Binding-site contacts:
Ligand atom N2 contacts residue ASN192 of chain 1.A at 2.8 Å (h-bond).
Ligand atom O7 contacts residue ARG303 of chain 1.G at 3.6 Å (salt-bridge).
Ligand atom C7 contacts residue ARG303 of chain 1.G at 4.4 Å.
Ligand atom C6 contacts residue ARG187 of chain 1.A at 4.1 Å.
Ligand atom O5 contacts residue ARG187 of chain 1.A at 3.1 Å (salt-bridge).
Ligand atom C8 contacts residue THR193 of chain 1.A at 3.7 Å.
Ligand atom O5 contacts residue ASN192 of chain 1.A at 2.4 Å (h-bond).
Ligand atom O6 contacts residue VAL173 of chain 1.A at 4.0 Å.
Ligand atom C2 contacts residue ASN192 of chain 1.A at 2.4 Å.
Ligand atom C6 contacts residue VAL173 of chain 1.A at 4.0 Å (hydrophobic).
Ligand atom C1 contacts residue ARG187 of chain 1.A at 3.9 Å.
Ligand atom C5 contacts residue ASN192 of chain 1.A at 3.7 Å.
Ligand atom C3 contacts residue ASN192 of chain 1.A at 3.8 Å.
Ligand atom C8 contacts residue ARG303 of chain 1.G at 4.4 Å.
Ligand atom C8 contacts residue ASN192 of chain 1.A at 3.2 Å.
Ligand atom O7 contacts residue ASN192 of chain 1.A at 3.1 Å (h-bond).
Ligand atom O6 contacts residue ARG187 of chain 1.A at 4.0 Å.
Ligand atom C4 contacts residue ASN192 of chain 1.A at 4.2 Å.
Ligand atom C7 contacts residue ASN192 of chain 1.A at 3.1 Å.
Ligand atom C7 contacts residue THR193 of chain 1.A at 4.2 Å.
Ligand atom C5 contacts residue ARG187 of chain 1.A at 4.2 Å.
Ligand atom C1 contacts residue ASN192 of chain 1.A at 1.5 Å.
Ligand atom N2 contacts residue THR193 of chain 1.A at 3.9 Å.

Sequence of chain 1.A:
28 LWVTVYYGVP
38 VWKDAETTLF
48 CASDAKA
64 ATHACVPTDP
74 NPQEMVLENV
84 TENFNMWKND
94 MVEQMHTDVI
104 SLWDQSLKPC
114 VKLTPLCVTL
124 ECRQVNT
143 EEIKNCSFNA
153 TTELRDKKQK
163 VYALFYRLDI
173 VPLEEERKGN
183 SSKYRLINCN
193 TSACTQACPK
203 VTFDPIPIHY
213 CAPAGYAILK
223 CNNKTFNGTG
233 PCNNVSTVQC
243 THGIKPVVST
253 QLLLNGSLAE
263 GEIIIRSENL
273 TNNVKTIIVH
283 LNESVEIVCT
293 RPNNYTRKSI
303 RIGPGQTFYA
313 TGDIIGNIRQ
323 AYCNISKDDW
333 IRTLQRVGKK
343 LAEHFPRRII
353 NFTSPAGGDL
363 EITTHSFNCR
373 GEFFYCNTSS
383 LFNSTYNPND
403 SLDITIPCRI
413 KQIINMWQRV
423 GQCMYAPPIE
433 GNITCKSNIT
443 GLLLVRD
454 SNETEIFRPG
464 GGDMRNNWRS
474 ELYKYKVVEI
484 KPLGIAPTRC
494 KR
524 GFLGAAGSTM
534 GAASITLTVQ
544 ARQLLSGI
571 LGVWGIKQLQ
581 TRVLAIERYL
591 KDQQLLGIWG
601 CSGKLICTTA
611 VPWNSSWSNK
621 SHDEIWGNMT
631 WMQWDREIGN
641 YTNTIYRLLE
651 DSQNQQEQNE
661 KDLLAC

Sequence of chain 1.G:
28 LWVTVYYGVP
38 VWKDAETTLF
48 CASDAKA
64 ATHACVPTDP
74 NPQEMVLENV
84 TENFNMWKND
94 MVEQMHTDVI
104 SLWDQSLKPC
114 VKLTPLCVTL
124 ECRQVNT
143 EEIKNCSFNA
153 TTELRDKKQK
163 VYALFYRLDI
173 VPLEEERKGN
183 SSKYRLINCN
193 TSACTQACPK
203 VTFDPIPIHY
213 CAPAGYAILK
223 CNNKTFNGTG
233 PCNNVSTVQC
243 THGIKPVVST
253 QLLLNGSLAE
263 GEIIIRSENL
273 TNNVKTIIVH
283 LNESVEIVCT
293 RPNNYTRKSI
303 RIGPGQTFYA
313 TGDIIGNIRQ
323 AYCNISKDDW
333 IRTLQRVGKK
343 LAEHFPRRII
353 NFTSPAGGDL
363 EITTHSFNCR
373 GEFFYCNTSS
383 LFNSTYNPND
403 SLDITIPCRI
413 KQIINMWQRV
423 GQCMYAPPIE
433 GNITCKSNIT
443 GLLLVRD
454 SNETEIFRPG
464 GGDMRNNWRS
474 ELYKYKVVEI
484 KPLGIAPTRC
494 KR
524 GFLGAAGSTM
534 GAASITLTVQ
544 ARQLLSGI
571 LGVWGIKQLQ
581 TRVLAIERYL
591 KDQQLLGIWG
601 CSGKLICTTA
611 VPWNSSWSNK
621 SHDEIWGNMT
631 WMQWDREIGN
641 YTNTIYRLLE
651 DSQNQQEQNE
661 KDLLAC

A protein and the small-molecule ligand that binds it are described below.
Small molecule (SMILES): CC(=O)N[C@H]1[C@H](O[C@H]2[C@H](O)[C@@H](NC(C)=O)CO[C@@H]2CO)O[C@H](CO)[C@@H](O)[C@@H]1O